Binding-site contacts:
Ligand atom O6 contacts residue CYS45 of chain 23.D at 3.4 Å (h-bond).
Ligand atom O6 contacts residue NAG1 of chain 23.T at 4.1 Å.
Ligand atom C6 contacts residue THR48 of chain 23.D at 4.4 Å.
Ligand atom C2 contacts residue ASN75 of chain 23.C at 2.6 Å.
Ligand atom C5 contacts residue ASN75 of chain 23.C at 3.2 Å.
Ligand atom O6 contacts residue ASN75 of chain 23.C at 3.8 Å.
Ligand atom C8 contacts residue ASN75 of chain 23.C at 3.0 Å.
Ligand atom C6 contacts residue CYS45 of chain 23.D at 4.4 Å (hydrophobic).
Ligand atom O7 contacts residue MET126 of chain 23.C at 3.1 Å.
Ligand atom O5 contacts residue ASN75 of chain 23.C at 2.1 Å (h-bond).
Ligand atom C8 contacts residue PHE98 of chain 23.C at 3.6 Å (hydrophobic).
Ligand atom C5 contacts residue NAG1 of chain 23.T at 3.7 Å.
Ligand atom C2 contacts residue NAG1 of chain 23.T at 4.1 Å.
Ligand atom O6 contacts residue GLU46 of chain 23.D at 3.8 Å.
Ligand atom C7 contacts residue ASN75 of chain 23.C at 2.8 Å.
Ligand atom C4 contacts residue ASN75 of chain 23.C at 4.0 Å.
Ligand atom C6 contacts residue ASN75 of chain 23.C at 3.8 Å.
Ligand atom C3 contacts residue NAG1 of chain 23.T at 3.3 Å.
Ligand atom C1 contacts residue ASN75 of chain 23.C at 1.3 Å.
Ligand atom O6 contacts residue THR48 of chain 23.D at 4.0 Å.
Ligand atom C6 contacts residue NAG1 of chain 23.T at 3.4 Å.
Ligand atom C4 contacts residue NAG1 of chain 23.T at 2.9 Å.
Ligand atom C8 contacts residue MET126 of chain 23.C at 3.7 Å (hydrophobic).
Ligand atom O3 contacts residue NAG1 of chain 23.T at 2.4 Å (h-bond).
Ligand atom N2 contacts residue ASN75 of chain 23.C at 3.0 Å (h-bond).
Ligand atom O4 contacts residue NAG1 of chain 23.T at 1.6 Å.
Ligand atom C3 contacts residue ASN75 of chain 23.C at 3.5 Å.
Ligand atom O5 contacts residue THR48 of chain 23.D at 4.0 Å.
Ligand atom C7 contacts residue MET126 of chain 23.C at 3.8 Å (hydrophobic).
Ligand atom O7 contacts residue ASN75 of chain 23.C at 3.2 Å (h-bond).

Sequence of chain 23.C:
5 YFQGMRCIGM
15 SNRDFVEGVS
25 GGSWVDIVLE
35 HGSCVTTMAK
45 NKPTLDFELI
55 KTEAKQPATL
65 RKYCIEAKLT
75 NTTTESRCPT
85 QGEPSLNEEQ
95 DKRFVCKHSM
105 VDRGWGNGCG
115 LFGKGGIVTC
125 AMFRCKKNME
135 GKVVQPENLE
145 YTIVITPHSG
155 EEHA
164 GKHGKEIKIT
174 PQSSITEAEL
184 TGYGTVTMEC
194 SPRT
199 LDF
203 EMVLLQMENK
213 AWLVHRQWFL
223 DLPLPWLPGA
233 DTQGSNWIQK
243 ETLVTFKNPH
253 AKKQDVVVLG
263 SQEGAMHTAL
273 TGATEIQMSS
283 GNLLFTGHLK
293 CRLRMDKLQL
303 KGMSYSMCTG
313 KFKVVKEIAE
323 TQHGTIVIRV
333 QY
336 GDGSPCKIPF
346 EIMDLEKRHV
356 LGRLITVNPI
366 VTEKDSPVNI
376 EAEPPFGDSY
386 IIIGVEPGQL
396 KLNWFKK

Sequence of chain 23.D:
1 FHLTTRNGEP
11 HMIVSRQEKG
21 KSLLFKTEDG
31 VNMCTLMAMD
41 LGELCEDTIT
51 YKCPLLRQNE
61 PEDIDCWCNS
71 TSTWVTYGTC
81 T

This small molecule binds to this protein.
Small molecule (SMILES): CC(=O)N[C@@H]1[C@@H](O)[C@H](O)[C@@H](CO)O[C@H]1O